Sequence of chain 1.A:
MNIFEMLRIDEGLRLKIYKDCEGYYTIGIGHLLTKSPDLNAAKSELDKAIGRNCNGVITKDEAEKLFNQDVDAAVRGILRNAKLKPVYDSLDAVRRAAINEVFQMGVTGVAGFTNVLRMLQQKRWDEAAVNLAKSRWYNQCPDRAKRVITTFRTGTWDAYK

A protein and the small-molecule ligand that binds it are described below.
Small molecule (SMILES): c1ccncc1

Binding-site contacts:
Ligand atom C3 contacts residue ILE3 of chain 1.A at 3.9 Å (hydrophobic).
Ligand atom C2 contacts residue CME97 of chain 1.A at 4.2 Å.
Ligand atom C4 contacts residue ILE3 of chain 1.A at 3.8 Å (hydrophobic).
Ligand atom C5 contacts residue ILE100 of chain 1.A at 3.8 Å (hydrophobic).
Ligand atom C4 contacts residue ILE100 of chain 1.A at 4.3 Å (hydrophobic).
Ligand atom N1 contacts residue CME97 of chain 1.A at 3.5 Å.
Ligand atom C3 contacts residue CME97 of chain 1.A at 4.3 Å.
Ligand atom C1 contacts residue CME97 of chain 1.A at 3.5 Å.
Ligand atom C5 contacts residue CME97 of chain 1.A at 3.9 Å.
Ligand atom C4 contacts residue CME97 of chain 1.A at 4.2 Å.